Sequence of chain 1.A:
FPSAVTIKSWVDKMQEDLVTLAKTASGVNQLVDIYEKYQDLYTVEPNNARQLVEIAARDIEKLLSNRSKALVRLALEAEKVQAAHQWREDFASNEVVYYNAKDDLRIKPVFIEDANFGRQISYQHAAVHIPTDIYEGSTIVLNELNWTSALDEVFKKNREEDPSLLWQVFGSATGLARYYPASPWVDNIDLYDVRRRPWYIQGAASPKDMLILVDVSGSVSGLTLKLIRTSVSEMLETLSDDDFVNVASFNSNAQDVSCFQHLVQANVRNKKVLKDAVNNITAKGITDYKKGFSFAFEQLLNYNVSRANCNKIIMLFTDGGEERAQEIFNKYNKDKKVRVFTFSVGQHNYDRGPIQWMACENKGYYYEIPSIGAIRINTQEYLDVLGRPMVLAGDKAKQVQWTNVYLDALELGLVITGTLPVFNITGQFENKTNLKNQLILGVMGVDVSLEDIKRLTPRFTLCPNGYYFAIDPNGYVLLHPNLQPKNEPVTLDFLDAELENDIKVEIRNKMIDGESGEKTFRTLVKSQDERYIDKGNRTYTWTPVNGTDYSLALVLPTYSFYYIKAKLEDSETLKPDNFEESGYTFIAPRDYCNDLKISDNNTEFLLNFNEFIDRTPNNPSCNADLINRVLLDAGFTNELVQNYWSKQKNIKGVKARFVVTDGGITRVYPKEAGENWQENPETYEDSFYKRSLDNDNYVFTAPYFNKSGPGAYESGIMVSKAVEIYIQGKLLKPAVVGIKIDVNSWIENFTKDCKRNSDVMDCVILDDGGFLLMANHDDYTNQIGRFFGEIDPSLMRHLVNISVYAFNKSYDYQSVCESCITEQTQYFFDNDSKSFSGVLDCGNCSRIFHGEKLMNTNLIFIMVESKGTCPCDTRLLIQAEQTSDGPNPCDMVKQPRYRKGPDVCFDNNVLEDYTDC

The small molecule below binds the protein below.
Small molecule (SMILES): CC(=O)N[C@H]1[C@H](O[C@H]2[C@H](O)[C@@H](NC(C)=O)CO[C@@H]2CO)O[C@H](CO)[C@@H](O)[C@@H]1O

Binding-site contacts:
Ligand atom C7 contacts residue ASN820 of chain 1.A at 3.2 Å.
Ligand atom O3 contacts residue ASP43 of chain 1.A at 3.9 Å.
Ligand atom O6 contacts residue LEU47 of chain 1.A at 3.9 Å.
Ligand atom C8 contacts residue SER816 of chain 1.A at 3.1 Å.
Ligand atom O5 contacts residue ASN820 of chain 1.A at 2.5 Å (h-bond).
Ligand atom C7 contacts residue LEU47 of chain 1.A at 4.3 Å (hydrophobic).
Ligand atom C1 contacts residue ASP43 of chain 1.A at 3.8 Å.
Ligand atom O4 contacts residue ASP43 of chain 1.A at 4.5 Å.
Ligand atom C3 contacts residue ASP43 of chain 1.A at 3.7 Å.
Ligand atom O7 contacts residue ASN820 of chain 1.A at 3.5 Å (h-bond).
Ligand atom C4 contacts residue ASN820 of chain 1.A at 4.4 Å.
Ligand atom C2 contacts residue ASN820 of chain 1.A at 2.6 Å.
Ligand atom C5 contacts residue ASP43 of chain 1.A at 3.5 Å.
Ligand atom C4 contacts residue ASP43 of chain 1.A at 3.2 Å.
Ligand atom C2 contacts residue ASP43 of chain 1.A at 3.4 Å.
Ligand atom C8 contacts residue ASN820 of chain 1.A at 4.0 Å.
Ligand atom C8 contacts residue GLY724 of chain 1.A at 3.8 Å.
Ligand atom N2 contacts residue ASN820 of chain 1.A at 2.8 Å (h-bond).
Ligand atom O6 contacts residue ASN820 of chain 1.A at 4.3 Å.
Ligand atom C3 contacts residue ASN820 of chain 1.A at 3.8 Å.
Ligand atom O6 contacts residue ASP43 of chain 1.A at 4.4 Å.
Ligand atom O5 contacts residue ASP43 of chain 1.A at 3.1 Å (salt-bridge).
Ligand atom C6 contacts residue ASP43 of chain 1.A at 3.7 Å.
Ligand atom C5 contacts residue ASN820 of chain 1.A at 3.7 Å.
Ligand atom O7 contacts residue ASP43 of chain 1.A at 3.6 Å (salt-bridge).
Ligand atom O7 contacts residue LEU47 of chain 1.A at 3.8 Å.
Ligand atom C1 contacts residue ASN820 of chain 1.A at 1.5 Å.